A protein and the small-molecule ligand that binds it are described below.
Small molecule (SMILES): CC(=O)N[C@H]1[C@H](O[C@H]2[C@H](O)[C@@H](NC(C)=O)CO[C@@H]2CO)O[C@H](CO)[C@@H](O)[C@@H]1O

Sequence of chain 2.A:
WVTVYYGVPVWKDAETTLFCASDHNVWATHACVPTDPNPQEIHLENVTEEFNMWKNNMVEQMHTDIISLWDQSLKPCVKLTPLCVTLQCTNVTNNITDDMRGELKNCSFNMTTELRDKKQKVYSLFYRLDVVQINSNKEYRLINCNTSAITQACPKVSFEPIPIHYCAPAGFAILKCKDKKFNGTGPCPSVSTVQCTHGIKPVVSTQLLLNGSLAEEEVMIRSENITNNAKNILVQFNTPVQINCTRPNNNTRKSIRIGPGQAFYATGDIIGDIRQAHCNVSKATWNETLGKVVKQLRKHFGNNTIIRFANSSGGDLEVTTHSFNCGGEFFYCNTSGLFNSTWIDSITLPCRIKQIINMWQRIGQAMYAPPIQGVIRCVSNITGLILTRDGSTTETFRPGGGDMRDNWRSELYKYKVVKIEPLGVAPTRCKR

Binding-site contacts:
Ligand atom O6 contacts residue ARG197 of chain 1.A at 4.0 Å.
Ligand atom C1 contacts residue ARG197 of chain 1.A at 3.7 Å.
Ligand atom C3 contacts residue ASN202 of chain 1.A at 3.6 Å.
Ligand atom C5 contacts residue ASN202 of chain 1.A at 3.7 Å.
Ligand atom C2 contacts residue ASN202 of chain 1.A at 2.3 Å.
Ligand atom O5 contacts residue ARG197 of chain 1.A at 2.8 Å (salt-bridge).
Ligand atom O7 contacts residue ARG313 of chain 2.A at 3.1 Å (salt-bridge).
Ligand atom N2 contacts residue ASN202 of chain 1.A at 2.8 Å (h-bond).
Ligand atom C8 contacts residue ARG313 of chain 2.A at 3.7 Å.
Ligand atom C4 contacts residue ASN202 of chain 1.A at 4.2 Å.
Ligand atom N2 contacts residue THR203 of chain 1.A at 4.2 Å.
Ligand atom C8 contacts residue ASN202 of chain 1.A at 3.8 Å.
Ligand atom C6 contacts residue VAL179 of chain 1.A at 4.3 Å (hydrophobic).
Ligand atom O5 contacts residue ASN202 of chain 1.A at 2.4 Å (h-bond).
Ligand atom C7 contacts residue ARG313 of chain 2.A at 3.7 Å.
Ligand atom C1 contacts residue ASN202 of chain 1.A at 1.4 Å.
Ligand atom C6 contacts residue ARG197 of chain 1.A at 3.7 Å.
Ligand atom O7 contacts residue ASN202 of chain 1.A at 3.6 Å (h-bond).
Ligand atom C8 contacts residue ILE199 of chain 1.A at 4.4 Å (hydrophobic).
Ligand atom C5 contacts residue ARG197 of chain 1.A at 3.8 Å.
Ligand atom C7 contacts residue ASN202 of chain 1.A at 3.3 Å.

Sequence of chain 1.A:
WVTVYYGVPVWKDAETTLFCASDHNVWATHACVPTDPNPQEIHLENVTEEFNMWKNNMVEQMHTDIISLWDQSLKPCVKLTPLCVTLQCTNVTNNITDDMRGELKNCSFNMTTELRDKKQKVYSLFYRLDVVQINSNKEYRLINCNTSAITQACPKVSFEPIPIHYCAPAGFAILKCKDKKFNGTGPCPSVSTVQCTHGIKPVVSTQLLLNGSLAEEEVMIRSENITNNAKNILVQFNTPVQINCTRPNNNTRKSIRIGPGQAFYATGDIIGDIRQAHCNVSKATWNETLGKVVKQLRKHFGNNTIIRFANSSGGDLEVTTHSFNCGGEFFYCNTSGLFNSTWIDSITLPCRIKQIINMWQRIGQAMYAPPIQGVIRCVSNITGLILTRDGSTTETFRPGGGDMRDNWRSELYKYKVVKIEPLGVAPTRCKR